Sequence of chain 1.C:
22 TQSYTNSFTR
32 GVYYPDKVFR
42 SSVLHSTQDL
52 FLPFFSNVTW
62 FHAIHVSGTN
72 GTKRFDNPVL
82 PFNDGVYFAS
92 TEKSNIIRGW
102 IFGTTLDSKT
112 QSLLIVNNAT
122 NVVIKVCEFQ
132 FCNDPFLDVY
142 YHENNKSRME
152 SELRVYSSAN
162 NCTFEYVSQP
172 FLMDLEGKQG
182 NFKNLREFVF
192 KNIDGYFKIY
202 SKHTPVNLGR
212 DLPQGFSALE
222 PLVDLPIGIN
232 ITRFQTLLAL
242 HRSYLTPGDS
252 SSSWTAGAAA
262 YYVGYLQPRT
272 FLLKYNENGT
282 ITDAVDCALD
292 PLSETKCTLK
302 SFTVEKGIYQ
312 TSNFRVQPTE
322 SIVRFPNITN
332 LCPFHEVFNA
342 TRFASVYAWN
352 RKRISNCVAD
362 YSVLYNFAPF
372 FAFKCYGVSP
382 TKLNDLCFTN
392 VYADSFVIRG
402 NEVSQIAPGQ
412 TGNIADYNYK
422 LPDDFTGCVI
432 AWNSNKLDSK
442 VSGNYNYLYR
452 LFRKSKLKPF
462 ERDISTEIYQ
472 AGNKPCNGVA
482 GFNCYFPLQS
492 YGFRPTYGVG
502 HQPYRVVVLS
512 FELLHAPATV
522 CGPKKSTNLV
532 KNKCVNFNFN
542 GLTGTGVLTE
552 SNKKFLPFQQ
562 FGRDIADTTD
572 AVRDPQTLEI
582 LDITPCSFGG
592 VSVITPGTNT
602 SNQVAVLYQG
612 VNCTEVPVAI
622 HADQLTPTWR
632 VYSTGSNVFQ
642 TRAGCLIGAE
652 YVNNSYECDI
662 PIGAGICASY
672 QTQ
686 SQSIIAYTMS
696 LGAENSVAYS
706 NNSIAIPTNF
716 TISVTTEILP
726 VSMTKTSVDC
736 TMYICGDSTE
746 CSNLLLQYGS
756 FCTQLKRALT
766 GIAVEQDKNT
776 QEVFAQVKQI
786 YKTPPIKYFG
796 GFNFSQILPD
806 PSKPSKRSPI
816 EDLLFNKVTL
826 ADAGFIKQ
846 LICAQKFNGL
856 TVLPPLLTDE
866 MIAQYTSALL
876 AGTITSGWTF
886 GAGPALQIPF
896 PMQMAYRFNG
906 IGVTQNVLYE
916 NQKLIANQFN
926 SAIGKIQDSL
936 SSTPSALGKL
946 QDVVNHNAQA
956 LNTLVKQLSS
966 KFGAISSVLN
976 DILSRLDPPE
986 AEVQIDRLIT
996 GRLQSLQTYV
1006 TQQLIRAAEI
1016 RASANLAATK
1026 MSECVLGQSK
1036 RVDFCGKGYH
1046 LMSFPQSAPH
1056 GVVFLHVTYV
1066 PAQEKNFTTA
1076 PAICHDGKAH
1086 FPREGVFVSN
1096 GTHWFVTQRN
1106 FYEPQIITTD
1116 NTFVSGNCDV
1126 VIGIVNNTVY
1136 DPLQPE

Binding-site contacts:
Ligand atom O5 contacts residue ASN1131 of chain 1.C at 2.4 Å (h-bond).
Ligand atom C8 contacts residue ILE1129 of chain 1.C at 4.3 Å (hydrophobic).
Ligand atom C2 contacts residue ASN1131 of chain 1.C at 2.5 Å.
Ligand atom O7 contacts residue ASN1131 of chain 1.C at 3.9 Å.
Ligand atom N2 contacts residue ASN1131 of chain 1.C at 2.9 Å (h-bond).
Ligand atom C1 contacts residue ASN1131 of chain 1.C at 1.4 Å.
Ligand atom C3 contacts residue ASN1131 of chain 1.C at 3.8 Å.
Ligand atom C8 contacts residue ASN1131 of chain 1.C at 4.1 Å.
Ligand atom C5 contacts residue ASN1131 of chain 1.C at 3.7 Å.
Ligand atom C7 contacts residue ASN1131 of chain 1.C at 3.6 Å.
Ligand atom C4 contacts residue ASN1131 of chain 1.C at 4.2 Å.

This small molecule binds to this protein.
Small molecule (SMILES): CC(=O)N[C@@H]1[C@@H](O)[C@H](O)[C@@H](CO)O[C@H]1O